This protein binds this small molecule.
Small molecule (SMILES): NCCc1ccc(O)c(O)c1

Binding-site contacts:
Ligand atom O2 contacts residue SAH1 of chain 1.C at 4.0 Å.
Ligand atom C4 contacts residue ASN169 of chain 1.A at 3.2 Å.
Ligand atom C3 contacts residue ASN169 of chain 1.A at 3.1 Å.
Ligand atom O2 contacts residue ASP142 of chain 1.A at 2.8 Å (salt-bridge).
Ligand atom C6 contacts residue MET41 of chain 1.A at 3.6 Å (hydrophobic).
Ligand atom C7 contacts residue THR40 of chain 1.A at 4.3 Å.
Ligand atom C5 contacts residue ASN169 of chain 1.A at 4.2 Å.
Ligand atom C8 contacts residue TRP172 of chain 1.A at 4.2 Å (hydrophobic).
Ligand atom C5 contacts residue MET41 of chain 1.A at 3.8 Å (hydrophobic).
Ligand atom C4 contacts residue MG1 of chain 1.D at 3.2 Å.
Ligand atom C1 contacts residue TRP172 of chain 1.A at 3.9 Å (hydrophobic).
Ligand atom O1 contacts residue MG1 of chain 1.D at 2.3 Å.
Ligand atom C2 contacts residue MET41 of chain 1.A at 3.6 Å (hydrophobic).
Ligand atom O1 contacts residue ASP142 of chain 1.A at 4.1 Å.
Ligand atom C3 contacts residue MET41 of chain 1.A at 3.5 Å (hydrophobic).
Ligand atom O2 contacts residue MG1 of chain 1.D at 2.4 Å.
Ligand atom O1 contacts residue THR40 of chain 1.A at 4.0 Å.
Ligand atom C2 contacts residue TRP172 of chain 1.A at 4.3 Å (hydrophobic).
Ligand atom O1 contacts residue ASP168 of chain 1.A at 3.8 Å.
Ligand atom O1 contacts residue MET41 of chain 1.A at 3.5 Å (h-bond).
Ligand atom C2 contacts residue THR40 of chain 1.A at 3.5 Å.
Ligand atom C5 contacts residue TRP172 of chain 1.A at 4.2 Å (hydrophobic).
Ligand atom C1 contacts residue THR40 of chain 1.A at 4.3 Å.
Ligand atom C1 contacts residue MET41 of chain 1.A at 3.8 Å (hydrophobic).
Ligand atom C7 contacts residue TRP172 of chain 1.A at 4.2 Å (hydrophobic).
Ligand atom C5 contacts residue LYS145 of chain 1.A at 3.7 Å.
Ligand atom C3 contacts residue THR40 of chain 1.A at 4.1 Å.
Ligand atom C4 contacts residue MET41 of chain 1.A at 4.0 Å (hydrophobic).
Ligand atom O2 contacts residue LYS145 of chain 1.A at 3.0 Å (salt-bridge).
Ligand atom C2 contacts residue MG1 of chain 1.D at 4.4 Å.
Ligand atom C3 contacts residue MG1 of chain 1.D at 3.1 Å.
Ligand atom C7 contacts residue MET41 of chain 1.A at 4.4 Å (hydrophobic).
Ligand atom C2 contacts residue ASN169 of chain 1.A at 3.5 Å.
Ligand atom C4 contacts residue ASP142 of chain 1.A at 4.1 Å.
Ligand atom N1 contacts residue THR40 of chain 1.A at 3.6 Å (h-bond).
Ligand atom C6 contacts residue TRP172 of chain 1.A at 3.6 Å (hydrophobic).
Ligand atom O2 contacts residue ASN169 of chain 1.A at 2.9 Å (h-bond).
Ligand atom C4 contacts residue LYS145 of chain 1.A at 3.6 Å.
Ligand atom O1 contacts residue ASN169 of chain 1.A at 2.8 Å (h-bond).
Ligand atom O2 contacts residue MET41 of chain 1.A at 4.2 Å.

Sequence of chain 1.A:
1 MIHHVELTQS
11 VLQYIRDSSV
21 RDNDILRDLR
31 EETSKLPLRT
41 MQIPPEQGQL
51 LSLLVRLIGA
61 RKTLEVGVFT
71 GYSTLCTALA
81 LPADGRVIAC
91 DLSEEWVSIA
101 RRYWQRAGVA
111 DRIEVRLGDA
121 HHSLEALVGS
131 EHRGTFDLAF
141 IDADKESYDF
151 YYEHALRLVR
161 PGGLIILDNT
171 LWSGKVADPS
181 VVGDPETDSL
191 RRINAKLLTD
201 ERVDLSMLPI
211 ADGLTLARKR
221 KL